Binding-site contacts:
Ligand atom C2 contacts residue ASN19 of chain 1.A at 2.5 Å.
Ligand atom O7 contacts residue ASN19 of chain 1.A at 3.5 Å (h-bond).
Ligand atom C3 contacts residue ASN19 of chain 1.A at 3.8 Å.
Ligand atom C1 contacts residue VAL22 of chain 1.A at 4.5 Å (hydrophobic).
Ligand atom C4 contacts residue ASN19 of chain 1.A at 4.2 Å.
Ligand atom C6 contacts residue VAL22 of chain 1.A at 4.2 Å (hydrophobic).
Ligand atom O5 contacts residue SER21 of chain 1.A at 4.4 Å.
Ligand atom C1 contacts residue ASN19 of chain 1.A at 1.4 Å.
Ligand atom N2 contacts residue ASN19 of chain 1.A at 3.0 Å (h-bond).
Ligand atom O5 contacts residue ASN19 of chain 1.A at 2.3 Å (h-bond).
Ligand atom O7 contacts residue ARG136 of chain 1.A at 2.5 Å (salt-bridge).
Ligand atom C7 contacts residue ASN19 of chain 1.A at 3.4 Å.
Ligand atom C8 contacts residue ARG136 of chain 1.A at 4.1 Å.
Ligand atom O6 contacts residue MET126 of chain 1.A at 4.5 Å.
Ligand atom O6 contacts residue LEU129 of chain 1.A at 4.2 Å.
Ligand atom O6 contacts residue VAL22 of chain 1.A at 4.0 Å.
Ligand atom C7 contacts residue ARG136 of chain 1.A at 3.6 Å.
Ligand atom C5 contacts residue SER21 of chain 1.A at 4.4 Å.
Ligand atom O5 contacts residue VAL22 of chain 1.A at 3.6 Å.
Ligand atom C5 contacts residue ASN19 of chain 1.A at 3.6 Å.
Ligand atom C6 contacts residue MET126 of chain 1.A at 4.3 Å (hydrophobic).

Sequence of chain 1.A:
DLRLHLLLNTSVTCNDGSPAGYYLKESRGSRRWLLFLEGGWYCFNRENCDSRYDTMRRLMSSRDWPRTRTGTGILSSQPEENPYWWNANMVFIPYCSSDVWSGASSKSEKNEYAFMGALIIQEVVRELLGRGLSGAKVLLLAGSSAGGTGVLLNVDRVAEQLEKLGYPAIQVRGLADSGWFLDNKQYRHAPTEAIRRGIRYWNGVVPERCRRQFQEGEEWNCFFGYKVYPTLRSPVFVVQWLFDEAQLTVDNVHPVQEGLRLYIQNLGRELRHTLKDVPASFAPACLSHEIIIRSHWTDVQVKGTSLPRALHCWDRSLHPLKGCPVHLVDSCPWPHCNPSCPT

This small molecule binds to this protein.
Small molecule (SMILES): CC(=O)N[C@@H]1[C@@H](O)[C@H](O)[C@@H](CO)O[C@H]1O